Binding-site contacts:
Ligand atom PB contacts residue SER106 of chain 1.H at 3.7 Å.
Ligand atom O2G contacts residue THR109 of chain 1.H at 3.3 Å.
Ligand atom PB contacts residue LYS108 of chain 1.H at 3.4 Å.
Ligand atom O2' contacts residue LYS338 of chain 1.H at 3.5 Å (salt-bridge).
Ligand atom S1G contacts residue GLU218 of chain 1.H at 3.7 Å.
Ligand atom O3G contacts residue ARG104 of chain 1.H at 3.3 Å.
Ligand atom O3' contacts residue LYS338 of chain 1.H at 2.5 Å (salt-bridge).
Ligand atom O1A contacts residue TYR110 of chain 1.H at 3.7 Å.
Ligand atom PG contacts residue LYS108 of chain 1.H at 3.6 Å.
Ligand atom O5' contacts residue TYR107 of chain 1.H at 3.2 Å (h-bond).
Ligand atom O2A contacts residue THR109 of chain 1.H at 2.5 Å (h-bond).
Ligand atom O3' contacts residue TYR107 of chain 1.H at 3.3 Å.
Ligand atom O3B contacts residue LYS108 of chain 1.H at 2.6 Å (salt-bridge).
Ligand atom O2B contacts residue GLN105 of chain 1.H at 3.4 Å (h-bond).
Ligand atom C2 contacts residue TYR61 of chain 1.H at 3.8 Å (hydrophobic).
Ligand atom O1A contacts residue TYR107 of chain 1.H at 3.3 Å.
Ligand atom PG contacts residue THR109 of chain 1.H at 3.7 Å.
Ligand atom O4' contacts residue TYR110 of chain 1.H at 3.7 Å.
Ligand atom C3' contacts residue LYS338 of chain 1.H at 3.5 Å.
Ligand atom O5' contacts residue GLN105 of chain 1.H at 3.6 Å.
Ligand atom O3B contacts residue THR109 of chain 1.H at 3.7 Å.
Ligand atom N3 contacts residue TYR110 of chain 1.H at 3.2 Å.
Ligand atom O1B contacts residue GLN105 of chain 1.H at 2.4 Å (h-bond).
Ligand atom O1A contacts residue LYS108 of chain 1.H at 2.7 Å (salt-bridge).
Ligand atom O1A contacts residue THR109 of chain 1.H at 2.8 Å (h-bond).
Ligand atom S1G contacts residue THR109 of chain 1.H at 3.6 Å.
Ligand atom C2 contacts residue TYR110 of chain 1.H at 3.7 Å (hydrophobic).
Ligand atom C5' contacts residue GLN105 of chain 1.H at 3.4 Å.
Ligand atom O2G contacts residue LYS151 of chain 1.G at 3.4 Å.
Ligand atom O5' contacts residue SER106 of chain 1.H at 3.6 Å.
Ligand atom O2B contacts residue SER106 of chain 1.H at 2.6 Å (h-bond).
Ligand atom S1G contacts residue ASP217 of chain 1.H at 3.4 Å (salt-bridge).
Ligand atom O3G contacts residue LYS151 of chain 1.G at 3.6 Å.
Ligand atom O2B contacts residue TYR107 of chain 1.H at 3.2 Å (h-bond).
Ligand atom O1B contacts residue LYS108 of chain 1.H at 3.6 Å.
Ligand atom O1B contacts residue ARG104 of chain 1.H at 3.3 Å.
Ligand atom O2B contacts residue LYS108 of chain 1.H at 3.3 Å.
Ligand atom PB contacts residue GLN105 of chain 1.H at 3.3 Å.
Ligand atom PA contacts residue THR109 of chain 1.H at 3.2 Å.
Ligand atom N6 contacts residue LYS158 of chain 1.G at 3.4 Å.

Sequence of chain 1.H:
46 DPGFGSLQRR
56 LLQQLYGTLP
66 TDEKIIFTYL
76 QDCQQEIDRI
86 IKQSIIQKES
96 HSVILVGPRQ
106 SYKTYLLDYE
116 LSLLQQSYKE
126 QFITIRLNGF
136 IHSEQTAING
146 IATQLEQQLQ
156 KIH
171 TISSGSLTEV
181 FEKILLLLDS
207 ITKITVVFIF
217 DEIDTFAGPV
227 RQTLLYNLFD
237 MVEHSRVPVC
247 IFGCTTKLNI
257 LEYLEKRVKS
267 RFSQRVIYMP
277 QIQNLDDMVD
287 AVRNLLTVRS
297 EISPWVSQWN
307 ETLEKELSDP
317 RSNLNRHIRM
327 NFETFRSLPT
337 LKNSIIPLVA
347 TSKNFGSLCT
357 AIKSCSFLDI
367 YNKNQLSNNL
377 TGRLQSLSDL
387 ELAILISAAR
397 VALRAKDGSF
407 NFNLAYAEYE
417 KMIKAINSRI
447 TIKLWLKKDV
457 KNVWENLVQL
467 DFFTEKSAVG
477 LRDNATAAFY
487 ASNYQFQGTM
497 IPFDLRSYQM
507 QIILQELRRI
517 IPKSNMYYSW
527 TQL

Sequence of chain 1.G:
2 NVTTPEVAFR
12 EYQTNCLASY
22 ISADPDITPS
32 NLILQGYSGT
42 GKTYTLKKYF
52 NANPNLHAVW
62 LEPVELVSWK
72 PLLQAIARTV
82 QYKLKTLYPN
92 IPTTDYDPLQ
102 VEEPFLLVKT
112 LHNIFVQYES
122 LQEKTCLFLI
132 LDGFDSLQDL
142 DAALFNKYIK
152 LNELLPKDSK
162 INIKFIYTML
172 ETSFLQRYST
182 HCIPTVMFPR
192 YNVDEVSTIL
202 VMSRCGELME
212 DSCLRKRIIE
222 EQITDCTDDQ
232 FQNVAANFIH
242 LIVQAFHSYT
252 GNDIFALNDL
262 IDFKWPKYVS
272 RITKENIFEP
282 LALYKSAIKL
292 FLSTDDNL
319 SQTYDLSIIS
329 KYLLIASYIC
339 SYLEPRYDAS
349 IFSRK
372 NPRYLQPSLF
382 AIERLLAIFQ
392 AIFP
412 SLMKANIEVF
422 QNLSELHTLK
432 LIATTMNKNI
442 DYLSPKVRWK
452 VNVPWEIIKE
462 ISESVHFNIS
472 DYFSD

A protein and the small-molecule ligand that binds it are described below.
Small molecule (SMILES): Nc1ncnc2c1ncn2[C@@H]1O[C@H](COP(=O)(O)OP(=O)(O)OP(O)(O)=S)[C@@H](O)[C@H]1O